Binding-site contacts:
Ligand atom N2 contacts residue ASN76 of chain 1.C at 3.0 Å (h-bond).
Ligand atom C8 contacts residue ALA72 of chain 1.C at 3.9 Å (hydrophobic).
Ligand atom C7 contacts residue ASN76 of chain 1.C at 3.3 Å.
Ligand atom C8 contacts residue ARG73 of chain 1.C at 4.1 Å.
Ligand atom O5 contacts residue ASN76 of chain 1.C at 2.3 Å (h-bond).
Ligand atom C2 contacts residue ASN76 of chain 1.C at 2.5 Å.
Ligand atom C4 contacts residue ASN76 of chain 1.C at 4.2 Å.
Ligand atom C1 contacts residue ASN76 of chain 1.C at 1.5 Å.
Ligand atom C7 contacts residue ALA72 of chain 1.C at 4.3 Å (hydrophobic).
Ligand atom C3 contacts residue ASN76 of chain 1.C at 3.8 Å.
Ligand atom O7 contacts residue ASN76 of chain 1.C at 3.2 Å (h-bond).
Ligand atom C5 contacts residue ASN76 of chain 1.C at 3.6 Å.

A small-molecule ligand and the protein it binds are described below.
Small molecule (SMILES): CC(=O)N[C@@H]1[C@@H](O)[C@H](O)[C@@H](CO)O[C@H]1O

Sequence of chain 1.C:
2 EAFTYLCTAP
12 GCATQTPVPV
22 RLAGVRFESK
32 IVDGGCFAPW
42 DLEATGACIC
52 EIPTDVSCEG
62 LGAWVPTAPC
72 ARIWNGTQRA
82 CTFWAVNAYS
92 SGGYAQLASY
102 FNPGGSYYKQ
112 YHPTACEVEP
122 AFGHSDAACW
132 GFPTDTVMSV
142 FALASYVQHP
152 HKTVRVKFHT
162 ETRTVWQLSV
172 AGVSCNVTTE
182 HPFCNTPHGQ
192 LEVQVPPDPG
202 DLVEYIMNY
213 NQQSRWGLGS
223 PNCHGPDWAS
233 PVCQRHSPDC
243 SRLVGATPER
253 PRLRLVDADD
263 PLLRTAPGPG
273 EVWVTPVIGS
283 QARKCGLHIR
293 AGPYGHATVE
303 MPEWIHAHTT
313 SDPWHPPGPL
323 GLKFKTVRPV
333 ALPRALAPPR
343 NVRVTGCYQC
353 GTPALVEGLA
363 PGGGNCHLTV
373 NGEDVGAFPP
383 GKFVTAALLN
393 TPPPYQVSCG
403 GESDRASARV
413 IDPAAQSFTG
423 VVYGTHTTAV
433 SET